Sequence of chain 1.C:
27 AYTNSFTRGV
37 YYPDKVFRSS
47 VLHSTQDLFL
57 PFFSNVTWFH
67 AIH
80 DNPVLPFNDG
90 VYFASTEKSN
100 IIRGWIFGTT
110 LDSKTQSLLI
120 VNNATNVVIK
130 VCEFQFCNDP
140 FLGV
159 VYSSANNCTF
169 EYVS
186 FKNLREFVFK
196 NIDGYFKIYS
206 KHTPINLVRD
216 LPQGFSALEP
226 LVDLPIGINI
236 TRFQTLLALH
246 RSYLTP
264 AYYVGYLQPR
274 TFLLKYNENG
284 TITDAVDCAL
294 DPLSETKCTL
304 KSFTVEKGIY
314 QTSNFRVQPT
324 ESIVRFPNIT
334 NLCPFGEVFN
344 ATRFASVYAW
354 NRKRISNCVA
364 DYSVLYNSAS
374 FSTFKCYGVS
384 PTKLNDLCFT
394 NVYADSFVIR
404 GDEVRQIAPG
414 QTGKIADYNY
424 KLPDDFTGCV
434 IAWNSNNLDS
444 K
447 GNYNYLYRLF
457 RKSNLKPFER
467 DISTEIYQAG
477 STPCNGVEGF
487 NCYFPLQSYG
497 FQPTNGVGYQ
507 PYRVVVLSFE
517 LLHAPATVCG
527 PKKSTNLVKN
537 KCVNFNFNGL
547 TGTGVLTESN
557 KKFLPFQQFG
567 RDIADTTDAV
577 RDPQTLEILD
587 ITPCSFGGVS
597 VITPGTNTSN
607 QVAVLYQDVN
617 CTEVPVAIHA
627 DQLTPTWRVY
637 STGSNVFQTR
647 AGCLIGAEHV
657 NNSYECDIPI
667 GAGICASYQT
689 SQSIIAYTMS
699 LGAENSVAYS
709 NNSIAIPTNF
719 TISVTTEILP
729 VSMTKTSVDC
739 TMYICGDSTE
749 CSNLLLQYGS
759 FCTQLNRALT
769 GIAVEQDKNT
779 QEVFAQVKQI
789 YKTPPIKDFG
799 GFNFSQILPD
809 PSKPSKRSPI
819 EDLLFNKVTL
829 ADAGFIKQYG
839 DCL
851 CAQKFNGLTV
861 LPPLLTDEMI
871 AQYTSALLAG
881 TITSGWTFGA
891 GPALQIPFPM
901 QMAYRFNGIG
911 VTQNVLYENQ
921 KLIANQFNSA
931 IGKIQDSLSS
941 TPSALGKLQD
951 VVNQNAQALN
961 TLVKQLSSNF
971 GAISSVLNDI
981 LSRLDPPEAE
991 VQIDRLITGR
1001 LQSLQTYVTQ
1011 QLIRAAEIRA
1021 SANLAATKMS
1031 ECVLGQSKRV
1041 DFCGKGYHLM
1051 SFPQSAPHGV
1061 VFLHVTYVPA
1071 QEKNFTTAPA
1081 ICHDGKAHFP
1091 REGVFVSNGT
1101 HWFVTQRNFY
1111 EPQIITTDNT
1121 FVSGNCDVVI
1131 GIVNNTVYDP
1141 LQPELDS

A small-molecule ligand and the protein it binds are described below.
Small molecule (SMILES): CC(=O)N[C@@H]1[C@@H](O)[C@H](O)[C@@H](CO)O[C@H]1O

Binding-site contacts:
Ligand atom C5 contacts residue ASN1134 of chain 1.C at 4.3 Å.
Ligand atom C7 contacts residue ASN1134 of chain 1.C at 3.4 Å.
Ligand atom C4 contacts residue ASN1134 of chain 1.C at 4.2 Å.
Ligand atom C3 contacts residue ASN1134 of chain 1.C at 4.0 Å.
Ligand atom C1 contacts residue ASN1134 of chain 1.C at 1.8 Å.
Ligand atom N2 contacts residue ASN1134 of chain 1.C at 3.2 Å (h-bond).
Ligand atom C8 contacts residue ASN1134 of chain 1.C at 3.6 Å.
Ligand atom O5 contacts residue ASN1134 of chain 1.C at 3.1 Å (h-bond).
Ligand atom O7 contacts residue ASN1134 of chain 1.C at 3.8 Å.
Ligand atom C2 contacts residue ASN1134 of chain 1.C at 2.6 Å.